Sequence of chain 1.C:
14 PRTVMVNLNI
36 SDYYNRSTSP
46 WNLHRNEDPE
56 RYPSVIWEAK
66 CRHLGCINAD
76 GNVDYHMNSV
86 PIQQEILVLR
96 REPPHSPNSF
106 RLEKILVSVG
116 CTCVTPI

The protein below binds the small molecule below.
Small molecule (SMILES): C[C@H](NC(=O)[C@H](CCc1ccccc1)NC(=O)c1cc(Cl)c(Cl)[nH]1)c1cn2cccnc2n1

Binding-site contacts:
Ligand atom C33 contacts residue TRP62 of chain 2.D at 3.4 Å (hydrophobic).
Ligand atom C18 contacts residue LYS109 of chain 1.C at 3.6 Å.
Ligand atom C3 contacts residue GLU90 of chain 1.C at 3.2 Å.
Ligand atom N5 contacts residue GLN89 of chain 1.C at 3.5 Å (h-bond).
Ligand atom CL6 contacts residue TRP62 of chain 2.D at 3.1 Å.
Ligand atom C17 contacts residue ILE91 of chain 1.C at 3.7 Å (hydrophobic).
Ligand atom C3 contacts residue GLN89 of chain 1.C at 3.5 Å.
Ligand atom N22 contacts residue GLN89 of chain 1.C at 3.1 Å (h-bond).
Ligand atom N25 contacts residue GLN89 of chain 1.C at 3.1 Å (h-bond).
Ligand atom N22 contacts residue GLU90 of chain 1.C at 2.9 Å (salt-bridge).
Ligand atom C23 contacts residue TRP62 of chain 2.D at 3.7 Å (hydrophobic).
Ligand atom N30 contacts residue TRP62 of chain 2.D at 3.3 Å.
Ligand atom C10 contacts residue GLU90 of chain 1.C at 3.7 Å.
Ligand atom CL7 contacts residue ILE91 of chain 1.C at 3.7 Å.
Ligand atom O9 contacts residue GLN89 of chain 1.C at 3.6 Å.
Ligand atom N5 contacts residue ILE61 of chain 2.D at 3.4 Å.
Ligand atom C28 contacts residue GLN89 of chain 1.C at 3.5 Å.
Ligand atom C2 contacts residue GLN89 of chain 1.C at 3.6 Å.
Ligand atom C21 contacts residue PRO58 of chain 2.D at 3.5 Å (hydrophobic).
Ligand atom C17 contacts residue LYS109 of chain 1.C at 3.6 Å.
Ligand atom N5 contacts residue TRP62 of chain 2.D at 2.8 Å (h-bond).
Ligand atom N15 contacts residue GLN89 of chain 1.C at 2.8 Å (h-bond).
Ligand atom C29 contacts residue GLU90 of chain 1.C at 3.5 Å.
Ligand atom C13 contacts residue GLU90 of chain 1.C at 3.5 Å.
Ligand atom C8 contacts residue GLN89 of chain 1.C at 3.2 Å.
Ligand atom C12 contacts residue GLU90 of chain 1.C at 3.4 Å.
Ligand atom C32 contacts residue TRP62 of chain 2.D at 3.5 Å (hydrophobic).
Ligand atom O9 contacts residue TRP62 of chain 2.D at 2.8 Å (h-bond).
Ligand atom C1 contacts residue GLN89 of chain 1.C at 3.7 Å.
Ligand atom N27 contacts residue TRP62 of chain 2.D at 3.3 Å.
Ligand atom C31 contacts residue TRP62 of chain 2.D at 3.5 Å (hydrophobic).
Ligand atom CL7 contacts residue VAL112 of chain 2.D at 3.7 Å.
Ligand atom C1 contacts residue TRP62 of chain 2.D at 3.4 Å (hydrophobic).
Ligand atom CL6 contacts residue SER113 of chain 2.D at 3.2 Å.
Ligand atom CL6 contacts residue VAL114 of chain 2.D at 3.7 Å.
Ligand atom C26 contacts residue TRP62 of chain 2.D at 3.4 Å (hydrophobic).
Ligand atom C29 contacts residue GLN89 of chain 1.C at 3.3 Å.
Ligand atom C4 contacts residue GLN89 of chain 1.C at 3.2 Å.
Ligand atom O9 contacts residue ILE61 of chain 2.D at 3.6 Å.
Ligand atom CL6 contacts residue VAL112 of chain 2.D at 3.6 Å.

Sequence of chain 2.D:
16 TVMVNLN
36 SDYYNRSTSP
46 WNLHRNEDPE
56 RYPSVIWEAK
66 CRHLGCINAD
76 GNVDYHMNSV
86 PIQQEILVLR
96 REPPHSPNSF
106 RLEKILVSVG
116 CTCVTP